Binding-site contacts:
Ligand atom N7 contacts residue VAL620 of chain 1.B at 3.6 Å.
Ligand atom C10 contacts residue VAL620 of chain 1.B at 3.6 Å (hydrophobic).
Ligand atom C21 contacts residue HIS155 of chain 1.B at 3.6 Å.
Ligand atom C15 contacts residue VAL562 of chain 1.B at 3.6 Å (hydrophobic).
Ligand atom C20 contacts residue PRO156 of chain 1.B at 3.5 Å (hydrophobic).
Ligand atom O27 contacts residue SER561 of chain 1.B at 2.7 Å (h-bond).
Ligand atom C20 contacts residue HIS155 of chain 1.B at 3.4 Å.
Ligand atom C23 contacts residue SER621 of chain 1.B at 3.5 Å.
Ligand atom O24 contacts residue VAL620 of chain 1.B at 3.0 Å.
Ligand atom O27 contacts residue NDP1 of chain 1.L at 3.0 Å.
Ligand atom O24 contacts residue ASN568 of chain 1.B at 3.6 Å.
Ligand atom C26 contacts residue VAL562 of chain 1.B at 3.6 Å (hydrophobic).
Ligand atom C16 contacts residue PRO156 of chain 1.B at 3.7 Å (hydrophobic).
Ligand atom C3 contacts residue NDP1 of chain 1.L at 3.7 Å.
Ligand atom C18 contacts residue PHE649 of chain 1.B at 3.6 Å (hydrophobic).
Ligand atom C19 contacts residue ARG566 of chain 1.B at 3.6 Å.
Ligand atom C2 contacts residue TYR574 of chain 1.B at 3.6 Å (hydrophobic).
Ligand atom C21 contacts residue ARG566 of chain 1.B at 3.4 Å.
Ligand atom C8 contacts residue VAL620 of chain 1.B at 3.1 Å (hydrophobic).
Ligand atom O1 contacts residue GLN571 of chain 1.B at 2.9 Å (h-bond).
Ligand atom O27 contacts residue TYR574 of chain 1.B at 2.8 Å (h-bond).
Ligand atom C22 contacts residue SER621 of chain 1.B at 3.7 Å.
Ligand atom C15 contacts residue PRO156 of chain 1.B at 3.5 Å (hydrophobic).
Ligand atom C19 contacts residue PRO156 of chain 1.B at 3.3 Å (hydrophobic).
Ligand atom C23 contacts residue ASN568 of chain 1.B at 3.6 Å.
Ligand atom C26 contacts residue SER563 of chain 1.B at 3.4 Å.
Ligand atom C26 contacts residue SER561 of chain 1.B at 3.5 Å.
Ligand atom C3 contacts residue TYR574 of chain 1.B at 3.6 Å (hydrophobic).
Ligand atom O14 contacts residue VAL562 of chain 1.B at 3.1 Å.
Ligand atom C11 contacts residue VAL562 of chain 1.B at 3.5 Å (hydrophobic).
Ligand atom C9 contacts residue VAL620 of chain 1.B at 3.5 Å (hydrophobic).
Ligand atom C18 contacts residue PRO156 of chain 1.B at 3.4 Å (hydrophobic).
Ligand atom C16 contacts residue ARG566 of chain 1.B at 3.6 Å.
Ligand atom C10 contacts residue VAL562 of chain 1.B at 3.7 Å (hydrophobic).
Ligand atom C3 contacts residue SER561 of chain 1.B at 3.6 Å.
Ligand atom C13 contacts residue VAL562 of chain 1.B at 3.4 Å (hydrophobic).
Ligand atom C25 contacts residue VAL562 of chain 1.B at 3.7 Å (hydrophobic).
Ligand atom C20 contacts residue ARG566 of chain 1.B at 3.6 Å.
Ligand atom C28 contacts residue TYR574 of chain 1.B at 3.3 Å (hydrophobic).
Ligand atom C28 contacts residue NDP1 of chain 1.L at 3.7 Å.

Sequence of chain 1.B:
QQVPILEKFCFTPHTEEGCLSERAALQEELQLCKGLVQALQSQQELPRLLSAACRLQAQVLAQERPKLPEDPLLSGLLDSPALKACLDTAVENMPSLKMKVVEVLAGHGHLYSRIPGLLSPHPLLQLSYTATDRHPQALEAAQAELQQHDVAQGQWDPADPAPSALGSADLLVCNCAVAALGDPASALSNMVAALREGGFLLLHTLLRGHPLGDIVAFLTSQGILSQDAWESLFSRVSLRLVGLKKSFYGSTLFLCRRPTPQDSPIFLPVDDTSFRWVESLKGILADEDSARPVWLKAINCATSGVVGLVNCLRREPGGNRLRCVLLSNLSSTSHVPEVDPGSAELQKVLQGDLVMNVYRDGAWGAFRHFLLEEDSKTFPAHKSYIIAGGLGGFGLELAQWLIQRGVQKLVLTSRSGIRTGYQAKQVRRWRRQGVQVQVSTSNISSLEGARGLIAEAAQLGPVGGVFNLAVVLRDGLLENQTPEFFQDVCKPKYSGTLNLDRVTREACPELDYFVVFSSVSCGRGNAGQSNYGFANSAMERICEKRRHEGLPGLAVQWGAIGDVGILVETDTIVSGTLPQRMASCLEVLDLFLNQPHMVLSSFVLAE

The small molecule below binds the protein below.
Small molecule (SMILES): O=C(c1ccc(-c2nc3ccccc3o2)cc1)N1CCN(C(=O)C2(O)CC2)CC1